The protein below binds the small molecule below.
Small molecule (SMILES): OCc1cc(-c2c[nH]nc2-c2ccc(F)cc2)ccn1

Binding-site contacts:
Ligand atom C11 contacts residue ALA36 of chain 1.A at 3.7 Å (hydrophobic).
Ligand atom C3 contacts residue MET82 of chain 1.A at 3.6 Å (hydrophobic).
Ligand atom C5 contacts residue ALA36 of chain 1.A at 3.6 Å (hydrophobic).
Ligand atom C12 contacts residue ALA36 of chain 1.A at 3.5 Å (hydrophobic).
Ligand atom N2 contacts residue ILE148 of chain 1.A at 3.9 Å.
Ligand atom C3 contacts residue LYS38 of chain 1.A at 3.6 Å.
Ligand atom C12 contacts residue GLU83 of chain 1.A at 3.5 Å.
Ligand atom C11 contacts residue MET82 of chain 1.A at 3.5 Å (hydrophobic).
Ligand atom C12 contacts residue LEU85 of chain 1.A at 3.5 Å (hydrophobic).
Ligand atom C2 contacts residue LYS38 of chain 1.A at 4.0 Å.
Ligand atom C4 contacts residue ALA36 of chain 1.A at 3.6 Å (hydrophobic).
Ligand atom C9 contacts residue ILE148 of chain 1.A at 3.7 Å (hydrophobic).
Ligand atom F1 contacts residue MET82 of chain 1.A at 3.5 Å.
Ligand atom N2 contacts residue ILE23 of chain 1.A at 3.3 Å.
Ligand atom C2 contacts residue MET82 of chain 1.A at 3.3 Å (hydrophobic).
Ligand atom C15 contacts residue LEU84 of chain 1.A at 3.8 Å (hydrophobic).
Ligand atom C11 contacts residue LEU135 of chain 1.A at 4.0 Å (hydrophobic).
Ligand atom F1 contacts residue LYS38 of chain 1.A at 3.7 Å.
Ligand atom N3 contacts residue LEU85 of chain 1.A at 2.9 Å (h-bond).
Ligand atom C4 contacts residue LYS38 of chain 1.A at 3.9 Å.
Ligand atom C14 contacts residue LEU135 of chain 1.A at 3.9 Å (hydrophobic).
Ligand atom C10 contacts residue LEU135 of chain 1.A at 3.8 Å (hydrophobic).
Ligand atom N3 contacts residue ALA36 of chain 1.A at 3.7 Å.
Ligand atom N3 contacts residue GLU83 of chain 1.A at 4.0 Å.
Ligand atom F1 contacts residue VAL81 of chain 1.A at 4.0 Å.
Ligand atom C1 contacts residue MET82 of chain 1.A at 3.6 Å (hydrophobic).
Ligand atom C13 contacts residue ALA36 of chain 1.A at 4.0 Å (hydrophobic).
Ligand atom C13 contacts residue LEU85 of chain 1.A at 3.9 Å (hydrophobic).
Ligand atom O1 contacts residue GLY86 of chain 1.A at 3.0 Å (h-bond).
Ligand atom C7 contacts residue ILE23 of chain 1.A at 3.9 Å (hydrophobic).
Ligand atom C4 contacts residue MET82 of chain 1.A at 3.7 Å (hydrophobic).
Ligand atom N3 contacts residue LEU84 of chain 1.A at 3.8 Å.
Ligand atom N1 contacts residue ILE23 of chain 1.A at 3.6 Å.
Ligand atom C12 contacts residue MET82 of chain 1.A at 3.8 Å (hydrophobic).
Ligand atom C5 contacts residue ILE23 of chain 1.A at 3.8 Å (hydrophobic).
Ligand atom N1 contacts residue ILE148 of chain 1.A at 3.5 Å.
Ligand atom F1 contacts residue MET80 of chain 1.A at 3.2 Å.
Ligand atom C15 contacts residue LEU85 of chain 1.A at 3.2 Å (hydrophobic).
Ligand atom O1 contacts residue LEU85 of chain 1.A at 3.1 Å (h-bond).
Ligand atom C2 contacts residue MET80 of chain 1.A at 3.8 Å (hydrophobic).

Sequence of chain 1.A:
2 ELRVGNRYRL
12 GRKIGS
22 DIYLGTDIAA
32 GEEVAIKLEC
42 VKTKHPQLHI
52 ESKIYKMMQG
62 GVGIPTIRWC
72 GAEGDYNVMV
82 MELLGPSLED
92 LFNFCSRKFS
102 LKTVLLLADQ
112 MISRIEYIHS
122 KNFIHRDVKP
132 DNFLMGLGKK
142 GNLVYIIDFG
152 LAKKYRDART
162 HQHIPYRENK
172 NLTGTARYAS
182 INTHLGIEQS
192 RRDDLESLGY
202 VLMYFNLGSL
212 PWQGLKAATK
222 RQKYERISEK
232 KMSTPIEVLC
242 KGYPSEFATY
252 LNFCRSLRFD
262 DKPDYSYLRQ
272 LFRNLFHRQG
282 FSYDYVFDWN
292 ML